This protein binds this small molecule.
Small molecule (SMILES): Nc1ncnc2c1ncn2[C@@H]1O[C@H](CO[P](=O)(O)O[P](=O)(O)NP(=O)(O)O)[C@@H](O)[C@H]1O

Sequence of chain 1.A:
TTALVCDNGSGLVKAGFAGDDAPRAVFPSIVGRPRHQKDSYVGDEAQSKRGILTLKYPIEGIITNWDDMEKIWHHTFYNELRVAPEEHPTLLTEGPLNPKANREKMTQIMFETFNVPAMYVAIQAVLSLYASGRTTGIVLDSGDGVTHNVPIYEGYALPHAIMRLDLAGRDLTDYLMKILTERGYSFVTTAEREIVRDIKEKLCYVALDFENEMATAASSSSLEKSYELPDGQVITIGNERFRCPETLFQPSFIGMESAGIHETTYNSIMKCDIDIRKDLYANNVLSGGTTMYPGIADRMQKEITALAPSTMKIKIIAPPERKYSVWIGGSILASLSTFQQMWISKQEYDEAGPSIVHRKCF

Binding-site contacts:
Ligand atom O1B contacts residue GLY31 of chain 1.A at 2.9 Å (h-bond).
Ligand atom O1B contacts residue GLY29 of chain 1.A at 3.2 Å.
Ligand atom O3A contacts residue ASP173 of chain 1.A at 3.1 Å (salt-bridge).
Ligand atom N3 contacts residue GLY318 of chain 1.A at 3.4 Å (h-bond).
Ligand atom C4 contacts residue GLY318 of chain 1.A at 3.1 Å.
Ligand atom N7 contacts residue LYS352 of chain 1.A at 3.0 Å (salt-bridge).
Ligand atom O5' contacts residue GLY318 of chain 1.A at 3.4 Å.
Ligand atom C3' contacts residue ASP173 of chain 1.A at 3.3 Å.
Ligand atom O2' contacts residue GLU230 of chain 1.A at 2.6 Å (salt-bridge).
Ligand atom O3G contacts residue VAL175 of chain 1.A at 3.0 Å (h-bond).
Ligand atom O3' contacts residue ASP173 of chain 1.A at 2.5 Å (salt-bridge).
Ligand atom O1G contacts residue MG1 of chain 1.D at 2.1 Å.
Ligand atom C2' contacts residue GLU230 of chain 1.A at 3.1 Å.
Ligand atom N6 contacts residue GLU230 of chain 1.A at 3.5 Å (salt-bridge).
Ligand atom O2A contacts residue LYS34 of chain 1.A at 2.8 Å (salt-bridge).
Ligand atom C6 contacts residue MET321 of chain 1.A at 3.5 Å (hydrophobic).
Ligand atom N6 contacts residue MET321 of chain 1.A at 3.5 Å.
Ligand atom O2B contacts residue MG1 of chain 1.D at 2.0 Å.
Ligand atom O1A contacts residue GLY318 of chain 1.A at 2.9 Å (h-bond).
Ligand atom O2' contacts residue ARG226 of chain 1.A at 3.2 Å.
Ligand atom O4' contacts residue THR319 of chain 1.A at 3.5 Å (h-bond).
Ligand atom PB contacts residue MG1 of chain 1.D at 3.3 Å.
Ligand atom PG contacts residue MG1 of chain 1.D at 3.3 Å.
Ligand atom O1B contacts residue LYS34 of chain 1.A at 3.4 Å (salt-bridge).
Ligand atom O2B contacts residue GLY29 of chain 1.A at 3.3 Å.
Ligand atom O2G contacts residue SER30 of chain 1.A at 2.6 Å (h-bond).
Ligand atom O2B contacts residue LYS34 of chain 1.A at 2.9 Å (salt-bridge).
Ligand atom O1B contacts residue LEU32 of chain 1.A at 2.9 Å (h-bond).
Ligand atom O3A contacts residue GLY172 of chain 1.A at 3.3 Å.
Ligand atom C2 contacts residue TYR322 of chain 1.A at 3.4 Å (hydrophobic).
Ligand atom N3B contacts residue SER30 of chain 1.A at 3.1 Å (h-bond).
Ligand atom N3B contacts residue ASP173 of chain 1.A at 3.0 Å (salt-bridge).
Ligand atom O3' contacts residue GLY198 of chain 1.A at 3.3 Å.
Ligand atom O4' contacts residue GLY318 of chain 1.A at 3.2 Å.
Ligand atom O1B contacts residue SER30 of chain 1.A at 3.4 Å (h-bond).
Ligand atom N9 contacts residue GLY318 of chain 1.A at 3.4 Å (h-bond).
Ligand atom O3G contacts residue ASP173 of chain 1.A at 3.3 Å (salt-bridge).
Ligand atom O2' contacts residue LYS229 of chain 1.A at 2.9 Å (salt-bridge).
Ligand atom O3' contacts residue LYS229 of chain 1.A at 3.2 Å (salt-bridge).
Ligand atom O3G contacts residue GLY174 of chain 1.A at 2.8 Å (h-bond).